Sequence of chain 25.E:
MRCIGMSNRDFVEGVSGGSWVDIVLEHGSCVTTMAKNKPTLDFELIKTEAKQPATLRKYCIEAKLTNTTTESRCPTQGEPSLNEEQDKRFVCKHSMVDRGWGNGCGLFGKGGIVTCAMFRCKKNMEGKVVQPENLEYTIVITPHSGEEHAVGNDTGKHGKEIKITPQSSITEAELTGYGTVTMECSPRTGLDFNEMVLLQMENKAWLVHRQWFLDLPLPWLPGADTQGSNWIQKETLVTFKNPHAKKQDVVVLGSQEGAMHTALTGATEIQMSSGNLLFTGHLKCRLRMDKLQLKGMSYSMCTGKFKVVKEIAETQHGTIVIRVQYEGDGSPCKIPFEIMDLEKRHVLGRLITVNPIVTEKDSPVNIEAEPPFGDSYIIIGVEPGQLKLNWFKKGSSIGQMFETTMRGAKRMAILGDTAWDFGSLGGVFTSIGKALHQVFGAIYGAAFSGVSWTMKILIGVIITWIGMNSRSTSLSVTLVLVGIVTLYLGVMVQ

Binding-site contacts:
Ligand atom C2 contacts residue HIS149 of chain 25.E at 3.6 Å.
Ligand atom C2 contacts residue ASN153 of chain 25.E at 2.5 Å.
Ligand atom C6 contacts residue HIS158 of chain 25.E at 4.4 Å.
Ligand atom N2 contacts residue ASN153 of chain 25.E at 2.9 Å (h-bond).
Ligand atom C4 contacts residue ASN153 of chain 25.E at 4.2 Å.
Ligand atom O7 contacts residue ASN153 of chain 25.E at 3.8 Å.
Ligand atom N2 contacts residue HIS149 of chain 25.E at 3.4 Å.
Ligand atom C1 contacts residue HIS149 of chain 25.E at 4.2 Å.
Ligand atom C1 contacts residue THR155 of chain 25.E at 3.9 Å.
Ligand atom O6 contacts residue LYS157 of chain 25.E at 4.2 Å.
Ligand atom O7 contacts residue THR155 of chain 25.E at 4.1 Å.
Ligand atom O5 contacts residue GLY156 of chain 25.E at 4.3 Å.
Ligand atom O5 contacts residue THR155 of chain 25.E at 3.8 Å.
Ligand atom C7 contacts residue ASN153 of chain 25.E at 3.5 Å.
Ligand atom C6 contacts residue THR155 of chain 25.E at 4.4 Å.
Ligand atom C8 contacts residue GLY102 of chain 21.E at 4.2 Å.
Ligand atom O6 contacts residue HIS158 of chain 25.E at 3.8 Å.
Ligand atom O5 contacts residue ASN153 of chain 25.E at 2.4 Å (h-bond).
Ligand atom C1 contacts residue ASN153 of chain 25.E at 1.4 Å.
Ligand atom C5 contacts residue ASN153 of chain 25.E at 3.7 Å.
Ligand atom C3 contacts residue ASN153 of chain 25.E at 3.8 Å.
Ligand atom C5 contacts residue THR155 of chain 25.E at 3.9 Å.
Ligand atom O3 contacts residue HIS149 of chain 25.E at 4.1 Å.
Ligand atom C6 contacts residue LYS157 of chain 25.E at 4.2 Å.
Ligand atom C1 contacts residue HIS158 of chain 25.E at 3.8 Å.
Ligand atom C5 contacts residue HIS158 of chain 25.E at 4.3 Å.
Ligand atom O5 contacts residue HIS158 of chain 25.E at 3.1 Å.

The small molecule below binds the protein below.
Small molecule (SMILES): CC(=O)N[C@@H]1[C@@H](O)[C@H](O)[C@@H](CO)O[C@H]1O

Sequence of chain 21.E:
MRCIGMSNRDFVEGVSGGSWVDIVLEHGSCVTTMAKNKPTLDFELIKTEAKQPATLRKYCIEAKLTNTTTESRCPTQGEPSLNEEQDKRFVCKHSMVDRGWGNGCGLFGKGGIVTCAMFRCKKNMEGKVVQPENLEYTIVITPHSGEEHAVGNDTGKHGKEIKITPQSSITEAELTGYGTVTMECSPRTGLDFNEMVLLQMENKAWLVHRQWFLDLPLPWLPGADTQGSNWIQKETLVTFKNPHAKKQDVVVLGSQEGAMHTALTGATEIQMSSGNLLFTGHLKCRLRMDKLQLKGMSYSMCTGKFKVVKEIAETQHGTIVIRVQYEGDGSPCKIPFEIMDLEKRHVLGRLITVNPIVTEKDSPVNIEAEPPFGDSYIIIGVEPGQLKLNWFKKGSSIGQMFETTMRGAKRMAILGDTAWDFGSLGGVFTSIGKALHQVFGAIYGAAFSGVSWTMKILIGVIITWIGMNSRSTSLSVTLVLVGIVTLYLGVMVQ